Binding-site contacts:
Ligand atom O5 contacts residue ARG58 of chain 1.C at 4.1 Å.
Ligand atom C7 contacts residue ASN55 of chain 1.C at 3.1 Å.
Ligand atom C1 contacts residue ASN55 of chain 1.C at 1.4 Å.
Ligand atom O7 contacts residue ASN55 of chain 1.C at 2.9 Å (h-bond).
Ligand atom C8 contacts residue GLU48 of chain 1.C at 3.7 Å.
Ligand atom C8 contacts residue LEU51 of chain 1.C at 4.2 Å (hydrophobic).
Ligand atom O6 contacts residue ARG58 of chain 1.C at 2.5 Å (salt-bridge).
Ligand atom O6 contacts residue ASN55 of chain 1.C at 4.2 Å.
Ligand atom C2 contacts residue ASN55 of chain 1.C at 2.5 Å.
Ligand atom C4 contacts residue ASN55 of chain 1.C at 4.2 Å.
Ligand atom O5 contacts residue ASN55 of chain 1.C at 2.3 Å (h-bond).
Ligand atom C5 contacts residue ASN55 of chain 1.C at 3.6 Å.
Ligand atom C5 contacts residue ARG58 of chain 1.C at 4.4 Å.
Ligand atom N2 contacts residue LEU51 of chain 1.C at 4.5 Å.
Ligand atom N2 contacts residue ASN55 of chain 1.C at 3.0 Å (h-bond).
Ligand atom C8 contacts residue ASN55 of chain 1.C at 4.4 Å.
Ligand atom C6 contacts residue ARG58 of chain 1.C at 3.8 Å.
Ligand atom C3 contacts residue ASN55 of chain 1.C at 3.8 Å.

The small molecule below binds the protein below.
Small molecule (SMILES): CC(=O)N[C@H]1[C@H](O[C@H]2[C@H](O)[C@@H](NC(C)=O)CO[C@@H]2CO)O[C@H](CO)[C@@H](O[C@@H]2O[C@H](CO)[C@@H](O)[C@H](O[C@H]3O[C@H](CO)[C@@H](O)[C@H](O)[C@@H]3O)[C@@H]2O)[C@@H]1O

Sequence of chain 1.C:
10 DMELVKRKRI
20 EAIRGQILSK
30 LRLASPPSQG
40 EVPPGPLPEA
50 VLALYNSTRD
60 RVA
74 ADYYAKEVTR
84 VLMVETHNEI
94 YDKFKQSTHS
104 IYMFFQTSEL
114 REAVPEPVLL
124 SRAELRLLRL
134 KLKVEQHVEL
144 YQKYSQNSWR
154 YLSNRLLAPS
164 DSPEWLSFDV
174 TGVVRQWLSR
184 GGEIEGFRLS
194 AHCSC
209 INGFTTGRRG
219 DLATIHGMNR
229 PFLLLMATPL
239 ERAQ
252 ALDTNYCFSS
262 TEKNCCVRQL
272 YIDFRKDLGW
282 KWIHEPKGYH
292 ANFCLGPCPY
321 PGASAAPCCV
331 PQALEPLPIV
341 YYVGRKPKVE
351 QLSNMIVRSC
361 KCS